Binding-site contacts:
Ligand atom N13 contacts residue TYR247 of chain 1.D at 2.7 Å (h-bond).
Ligand atom C12 contacts residue MET267 of chain 1.D at 3.7 Å (hydrophobic).
Ligand atom N16 contacts residue GLY279 of chain 1.D at 3.5 Å (h-bond).
Ligand atom C04 contacts residue PHE283 of chain 1.D at 3.4 Å (hydrophobic).
Ligand atom N17 contacts residue MET267 of chain 1.D at 3.6 Å.
Ligand atom C20 contacts residue LYS272 of chain 1.D at 3.4 Å.
Ligand atom C22 contacts residue GLY279 of chain 1.D at 3.8 Å.
Ligand atom C08 contacts residue PHE250 of chain 1.D at 3.7 Å (hydrophobic).
Ligand atom C03 contacts residue ILE246 of chain 1.D at 3.7 Å (hydrophobic).
Ligand atom N07 contacts residue GLN280 of chain 1.D at 3.2 Å (h-bond).
Ligand atom N01 contacts residue PHE283 of chain 1.D at 3.6 Å.
Ligand atom C14 contacts residue GLY279 of chain 1.D at 3.4 Å.
Ligand atom C11 contacts residue GLY279 of chain 1.D at 3.8 Å.
Ligand atom N09 contacts residue PHE250 of chain 1.D at 3.5 Å.
Ligand atom CL24 contacts residue ILE246 of chain 1.D at 3.6 Å.
Ligand atom C23 contacts residue SER231 of chain 1.D at 3.2 Å.
Ligand atom N05 contacts residue PHE283 of chain 1.D at 3.4 Å.
Ligand atom C06 contacts residue PHE283 of chain 1.D at 3.6 Å (hydrophobic).
Ligand atom CL24 contacts residue VAL232 of chain 1.D at 3.8 Å.
Ligand atom N01 contacts residue LEU229 of chain 1.D at 3.4 Å.
Ligand atom C11 contacts residue GLN280 of chain 1.D at 3.3 Å.
Ligand atom N15 contacts residue GLY279 of chain 1.D at 3.7 Å.
Ligand atom CL24 contacts residue GLN280 of chain 1.D at 3.6 Å.
Ligand atom C10 contacts residue TYR247 of chain 1.D at 3.7 Å (hydrophobic).
Ligand atom C11 contacts residue TYR247 of chain 1.D at 3.2 Å (hydrophobic).
Ligand atom C23 contacts residue LEU229 of chain 1.D at 3.7 Å (hydrophobic).
Ligand atom C10 contacts residue MET267 of chain 1.D at 3.5 Å (hydrophobic).
Ligand atom N13 contacts residue GLY279 of chain 1.D at 3.5 Å.
Ligand atom C03 contacts residue PHE283 of chain 1.D at 3.5 Å (hydrophobic).
Ligand atom N16 contacts residue MET267 of chain 1.D at 3.6 Å.
Ligand atom N09 contacts residue PHE283 of chain 1.D at 3.7 Å.
Ligand atom C11 contacts residue PHE283 of chain 1.D at 3.7 Å (hydrophobic).
Ligand atom C12 contacts residue GLY279 of chain 1.D at 3.4 Å.
Ligand atom C20 contacts residue GLU275 of chain 1.D at 3.4 Å.
Ligand atom C12 contacts residue TYR247 of chain 1.D at 3.3 Å (hydrophobic).
Ligand atom C18 contacts residue MET267 of chain 1.D at 3.8 Å (hydrophobic).
Ligand atom N17 contacts residue GLY279 of chain 1.D at 3.8 Å.
Ligand atom N15 contacts residue MET267 of chain 1.D at 3.8 Å.
Ligand atom C02 contacts residue PHE283 of chain 1.D at 3.8 Å (hydrophobic).
Ligand atom C14 contacts residue MET267 of chain 1.D at 3.6 Å (hydrophobic).

Sequence of chain 1.D:
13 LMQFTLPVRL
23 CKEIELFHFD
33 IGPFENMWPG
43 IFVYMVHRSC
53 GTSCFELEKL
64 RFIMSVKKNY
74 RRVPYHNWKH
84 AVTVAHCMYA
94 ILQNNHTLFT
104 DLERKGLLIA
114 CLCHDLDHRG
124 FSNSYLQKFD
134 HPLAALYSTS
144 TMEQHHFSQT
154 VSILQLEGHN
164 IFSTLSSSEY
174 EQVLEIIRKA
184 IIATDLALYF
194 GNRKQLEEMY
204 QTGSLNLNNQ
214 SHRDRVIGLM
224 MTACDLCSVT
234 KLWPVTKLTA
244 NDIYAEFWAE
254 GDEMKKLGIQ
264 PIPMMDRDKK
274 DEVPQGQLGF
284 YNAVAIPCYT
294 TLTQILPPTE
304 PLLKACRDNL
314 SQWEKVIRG

A small-molecule ligand and the protein it binds are described below.
Small molecule (SMILES): Cc1nc(C)n2nc(CCc3nc(N4CCCC4)nn3C)nc2c1Cl